Binding-site contacts:
Ligand atom O24 contacts residue TRP201 of chain 1.C at 3.9 Å.
Ligand atom C17 contacts residue PHE205 of chain 1.C at 4.2 Å (hydrophobic).
Ligand atom O22 contacts residue D101 of chain 1.V at 3.5 Å.
Ligand atom N18 contacts residue D101 of chain 1.V at 3.6 Å.
Ligand atom O11 contacts residue VAL213 of chain 1.E at 3.9 Å.
Ligand atom C03 contacts residue VAL63 of chain 1.G at 3.3 Å (hydrophobic).
Ligand atom C28 contacts residue D101 of chain 1.V at 3.1 Å.
Ligand atom O11 contacts residue MET199 of chain 1.G at 3.1 Å.
Ligand atom C25 contacts residue VAL63 of chain 1.G at 4.2 Å (hydrophobic).
Ligand atom C23 contacts residue D101 of chain 1.V at 4.3 Å.
Ligand atom O14 contacts residue MET199 of chain 1.G at 3.5 Å.
Ligand atom O07 contacts residue VAL213 of chain 1.E at 3.4 Å.
Ligand atom C04 contacts residue TRP48 of chain 1.G at 3.7 Å (hydrophobic).
Ligand atom P12 contacts residue MET199 of chain 1.G at 4.0 Å.
Ligand atom C02 contacts residue THR44 of chain 1.G at 3.8 Å.
Ligand atom C21 contacts residue PHE205 of chain 1.C at 2.1 Å (hydrophobic).
Ligand atom N18 contacts residue PHE205 of chain 1.C at 3.6 Å.
Ligand atom O15 contacts residue D101 of chain 1.V at 4.2 Å.
Ligand atom C05 contacts residue VAL213 of chain 1.E at 4.0 Å (hydrophobic).
Ligand atom C26 contacts residue D101 of chain 1.V at 4.3 Å.
Ligand atom C04 contacts residue VAL63 of chain 1.G at 4.1 Å (hydrophobic).
Ligand atom C10 contacts residue D101 of chain 1.V at 3.7 Å.
Ligand atom C19 contacts residue D101 of chain 1.V at 2.1 Å.
Ligand atom O13 contacts residue VAL213 of chain 1.E at 4.0 Å.
Ligand atom C02 contacts residue VAL67 of chain 1.G at 4.3 Å (hydrophobic).
Ligand atom C20 contacts residue PHE205 of chain 1.C at 4.3 Å (hydrophobic).
Ligand atom C08 contacts residue LEU59 of chain 1.G at 4.1 Å (hydrophobic).
Ligand atom C09 contacts residue MET199 of chain 1.G at 4.0 Å (hydrophobic).
Ligand atom C21 contacts residue D101 of chain 1.V at 4.3 Å.
Ligand atom C20 contacts residue TRP206 of chain 1.C at 4.0 Å (hydrophobic).
Ligand atom C04 contacts residue THR44 of chain 1.G at 4.2 Å.
Ligand atom C02 contacts residue VAL63 of chain 1.G at 3.9 Å (hydrophobic).
Ligand atom C10 contacts residue MET199 of chain 1.G at 4.2 Å (hydrophobic).
Ligand atom C27 contacts residue D101 of chain 1.V at 4.2 Å.
Ligand atom C29 contacts residue D101 of chain 1.V at 3.2 Å.
Ligand atom C09 contacts residue D101 of chain 1.V at 3.9 Å.
Ligand atom C01 contacts residue VAL67 of chain 1.G at 4.1 Å (hydrophobic).
Ligand atom C03 contacts residue THR44 of chain 1.G at 4.1 Å.
Ligand atom O07 contacts residue MET199 of chain 1.G at 4.0 Å.
Ligand atom C08 contacts residue MET199 of chain 1.G at 3.5 Å (hydrophobic).

A small-molecule ligand and the protein it binds are described below.
Small molecule (SMILES): CCCCCC(=O)OC[C@@H](COP(=O)(O)OCC[N+](C)(C)C)OC(=O)CCCCC

Sequence of chain 1.E:
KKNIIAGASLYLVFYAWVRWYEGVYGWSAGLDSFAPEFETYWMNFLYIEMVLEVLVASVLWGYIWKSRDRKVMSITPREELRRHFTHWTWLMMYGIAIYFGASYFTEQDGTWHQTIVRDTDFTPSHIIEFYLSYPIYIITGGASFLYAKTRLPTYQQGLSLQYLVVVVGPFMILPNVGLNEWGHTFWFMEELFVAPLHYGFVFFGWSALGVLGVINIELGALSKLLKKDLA

Sequence of chain 1.C:
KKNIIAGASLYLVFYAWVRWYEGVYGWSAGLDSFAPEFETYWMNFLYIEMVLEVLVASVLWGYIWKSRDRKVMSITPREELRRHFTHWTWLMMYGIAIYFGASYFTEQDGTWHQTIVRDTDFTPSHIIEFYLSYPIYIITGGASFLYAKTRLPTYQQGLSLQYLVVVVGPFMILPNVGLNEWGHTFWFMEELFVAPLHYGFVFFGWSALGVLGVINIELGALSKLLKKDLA

Sequence of chain 1.G:
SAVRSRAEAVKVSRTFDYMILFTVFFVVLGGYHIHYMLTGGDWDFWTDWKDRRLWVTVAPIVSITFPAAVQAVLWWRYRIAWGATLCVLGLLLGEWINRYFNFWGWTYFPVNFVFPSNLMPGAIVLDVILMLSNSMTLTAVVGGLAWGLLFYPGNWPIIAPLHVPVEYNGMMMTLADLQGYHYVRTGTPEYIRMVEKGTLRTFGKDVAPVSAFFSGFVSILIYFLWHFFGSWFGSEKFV